This protein binds this small molecule.
Small molecule (SMILES): Cc1cc(CCCCCCCOc2ccc(C3=NCCO3)cc2)on1

Sequence of chain 13.D:
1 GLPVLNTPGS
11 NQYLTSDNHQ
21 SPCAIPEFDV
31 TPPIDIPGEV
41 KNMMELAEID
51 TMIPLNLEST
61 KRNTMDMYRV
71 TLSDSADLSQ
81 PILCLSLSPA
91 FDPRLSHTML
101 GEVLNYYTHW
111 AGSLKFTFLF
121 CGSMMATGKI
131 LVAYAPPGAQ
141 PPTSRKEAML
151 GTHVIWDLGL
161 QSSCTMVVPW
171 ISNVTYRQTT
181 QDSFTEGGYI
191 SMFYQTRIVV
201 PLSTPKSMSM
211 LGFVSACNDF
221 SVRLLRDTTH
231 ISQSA

Sequence of chain 12.B:
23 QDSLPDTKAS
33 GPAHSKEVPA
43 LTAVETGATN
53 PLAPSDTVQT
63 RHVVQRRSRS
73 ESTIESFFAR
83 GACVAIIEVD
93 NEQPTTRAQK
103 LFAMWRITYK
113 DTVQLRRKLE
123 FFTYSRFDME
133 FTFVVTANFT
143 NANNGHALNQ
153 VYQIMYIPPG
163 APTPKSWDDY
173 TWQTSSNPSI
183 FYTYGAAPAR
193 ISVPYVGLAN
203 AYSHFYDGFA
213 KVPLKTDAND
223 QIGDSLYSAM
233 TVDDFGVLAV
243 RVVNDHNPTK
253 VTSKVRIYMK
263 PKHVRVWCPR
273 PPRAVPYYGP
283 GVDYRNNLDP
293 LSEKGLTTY

Sequence of chain 12.D:
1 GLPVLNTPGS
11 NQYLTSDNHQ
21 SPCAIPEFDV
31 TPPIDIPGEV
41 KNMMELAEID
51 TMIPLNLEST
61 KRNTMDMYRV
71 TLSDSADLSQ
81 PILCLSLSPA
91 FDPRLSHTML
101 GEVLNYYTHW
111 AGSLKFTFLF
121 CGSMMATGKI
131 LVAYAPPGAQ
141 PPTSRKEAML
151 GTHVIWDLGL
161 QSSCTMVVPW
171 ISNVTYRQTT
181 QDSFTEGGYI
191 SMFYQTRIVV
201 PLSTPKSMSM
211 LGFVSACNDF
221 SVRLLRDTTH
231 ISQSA

Binding-site contacts:
Ligand atom C4C contacts residue VAL198 of chain 12.B at 3.8 Å (hydrophobic).
Ligand atom C2B contacts residue TYR158 of chain 12.B at 3.5 Å (hydrophobic).
Ligand atom C5A contacts residue ILE182 of chain 12.B at 3.5 Å (hydrophobic).
Ligand atom C5A contacts residue ILE156 of chain 12.B at 3.2 Å (hydrophobic).
Ligand atom O1 contacts residue TYR111 of chain 12.B at 3.5 Å.
Ligand atom C2C contacts residue PHE237 of chain 12.B at 3.8 Å (hydrophobic).
Ligand atom C5C contacts residue VAL195 of chain 12.B at 3.8 Å (hydrophobic).
Ligand atom C4A contacts residue PRO180 of chain 12.B at 3.3 Å (hydrophobic).
Ligand atom N2 contacts residue TYR111 of chain 12.B at 3.1 Å.
Ligand atom C4 contacts residue TYR111 of chain 12.B at 3.6 Å (hydrophobic).
Ligand atom N2 contacts residue TYR204 of chain 12.B at 3.8 Å.
Ligand atom C6C contacts residue PHE237 of chain 12.B at 3.9 Å (hydrophobic).
Ligand atom C31 contacts residue PHE237 of chain 12.B at 3.8 Å (hydrophobic).
Ligand atom O1B contacts residue ILE109 of chain 12.B at 3.8 Å.
Ligand atom O1A contacts residue PHE135 of chain 12.B at 3.8 Å.
Ligand atom C5 contacts residue TYR111 of chain 12.B at 3.8 Å (hydrophobic).
Ligand atom C4C contacts residue PHE237 of chain 12.B at 3.6 Å (hydrophobic).
Ligand atom C4A contacts residue ILE182 of chain 12.B at 3.9 Å (hydrophobic).
Ligand atom C4B contacts residue ILE193 of chain 12.B at 3.8 Å (hydrophobic).
Ligand atom O1 contacts residue PHE129 of chain 12.B at 3.8 Å.
Ligand atom C6B contacts residue PHE133 of chain 12.B at 3.5 Å (hydrophobic).
Ligand atom N3A contacts residue PRO180 of chain 12.B at 3.7 Å.
Ligand atom C5B contacts residue LEU240 of chain 12.B at 3.5 Å (hydrophobic).
Ligand atom C2B contacts residue VAL195 of chain 12.B at 3.9 Å (hydrophobic).
Ligand atom C3 contacts residue PHE237 of chain 12.B at 3.7 Å (hydrophobic).
Ligand atom C3 contacts residue TYR111 of chain 12.B at 3.2 Å (hydrophobic).
Ligand atom C7C contacts residue TYR158 of chain 12.B at 3.8 Å (hydrophobic).
Ligand atom C4A contacts residue SER181 of chain 12.B at 3.8 Å.
Ligand atom N3A contacts residue ALA24 of chain 12.D at 3.9 Å.
Ligand atom C4B contacts residue TYR158 of chain 12.B at 3.8 Å (hydrophobic).
Ligand atom C2A contacts residue ILE193 of chain 12.B at 3.9 Å (hydrophobic).
Ligand atom C3B contacts residue TYR158 of chain 12.B at 3.4 Å (hydrophobic).
Ligand atom C4 contacts residue PHE237 of chain 12.B at 3.1 Å (hydrophobic).
Ligand atom C2A contacts residue TYR158 of chain 12.B at 3.9 Å (hydrophobic).
Ligand atom N3A contacts residue TYR158 of chain 12.B at 3.7 Å.
Ligand atom C31 contacts residue TYR111 of chain 12.B at 3.7 Å (hydrophobic).
Ligand atom C5B contacts residue ILE193 of chain 12.B at 3.9 Å (hydrophobic).
Ligand atom C6C contacts residue VAL198 of chain 12.B at 3.9 Å (hydrophobic).
Ligand atom O1 contacts residue TYR204 of chain 12.B at 3.6 Å.
Ligand atom O1B contacts residue PHE133 of chain 12.B at 3.9 Å.